The small molecule below binds the protein below.
Small molecule (SMILES): COc1ccc(S(=O)(=O)N(Cc2ccccc2)C[C@@H](O)[C@H](CC23CC4CC(CC(C4)C2)C3)NC(=O)O[C@H]2CO[C@H]3OCC[C@H]32)cc1

Sequence of chain 1.A:
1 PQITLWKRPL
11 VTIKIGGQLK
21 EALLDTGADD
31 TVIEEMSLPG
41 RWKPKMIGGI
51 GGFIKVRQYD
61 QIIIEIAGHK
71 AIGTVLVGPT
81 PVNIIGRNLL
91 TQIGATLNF

Binding-site contacts:
Ligand atom C6 contacts residue GLY48 of chain 1.A at 3.3 Å.
Ligand atom O18 contacts residue ASP25 of chain 1.A at 2.5 Å (salt-bridge).
Ligand atom C31 contacts residue GLY48 of chain 1.B at 3.3 Å.
Ligand atom C52 contacts residue GLY27 of chain 1.B at 3.7 Å.
Ligand atom O18 contacts residue ASP25 of chain 1.B at 2.7 Å (salt-bridge).
Ligand atom C60 contacts residue VAL82 of chain 1.A at 3.6 Å (hydrophobic).
Ligand atom O18 contacts residue GLY27 of chain 1.B at 3.3 Å.
Ligand atom O26 contacts residue ALA28 of chain 1.B at 3.7 Å.
Ligand atom O23 contacts residue ALA28 of chain 1.B at 3.7 Å.
Ligand atom O28 contacts residue ASP29 of chain 1.B at 3.0 Å (salt-bridge).
Ligand atom C3 contacts residue ALA28 of chain 1.A at 3.6 Å (hydrophobic).
Ligand atom C54 contacts residue GLY48 of chain 1.B at 3.5 Å.
Ligand atom C57 contacts residue THR80 of chain 1.A at 3.7 Å.
Ligand atom O10 contacts residue ILE50 of chain 1.B at 3.0 Å.
Ligand atom C42 contacts residue GLY27 of chain 1.A at 3.2 Å.
Ligand atom C17 contacts residue ASP25 of chain 1.A at 3.2 Å.
Ligand atom C45 contacts residue PRO81 of chain 1.B at 3.7 Å (hydrophobic).
Ligand atom C55 contacts residue GLY49 of chain 1.B at 3.4 Å.
Ligand atom C56 contacts residue THR80 of chain 1.A at 3.6 Å.
Ligand atom C3 contacts residue ASP30 of chain 1.A at 3.6 Å.
Ligand atom C55 contacts residue ILE50 of chain 1.B at 3.5 Å (hydrophobic).
Ligand atom C32 contacts residue ASP25 of chain 1.A at 3.4 Å.
Ligand atom C40 contacts residue ILE47 of chain 1.A at 3.8 Å (hydrophobic).
Ligand atom C45 contacts residue THR80 of chain 1.B at 3.7 Å.
Ligand atom C58 contacts residue ILE84 of chain 1.A at 3.6 Å (hydrophobic).
Ligand atom C27 contacts residue ASP29 of chain 1.B at 3.7 Å.
Ligand atom O26 contacts residue ASP29 of chain 1.B at 3.3 Å (salt-bridge).
Ligand atom O39 contacts residue ASP30 of chain 1.A at 3.3 Å (salt-bridge).
Ligand atom N20 contacts residue GLY27 of chain 1.B at 3.1 Å (h-bond).
Ligand atom C40 contacts residue ASP30 of chain 1.A at 3.0 Å.
Ligand atom C29 contacts residue GLY27 of chain 1.B at 3.8 Å.
Ligand atom O26 contacts residue ASP30 of chain 1.B at 3.3 Å (salt-bridge).
Ligand atom C17 contacts residue ASP25 of chain 1.B at 3.5 Å.
Ligand atom C29 contacts residue ASP29 of chain 1.B at 3.7 Å.
Ligand atom O9 contacts residue ILE50 of chain 1.B at 3.6 Å.
Ligand atom C30 contacts residue GLY48 of chain 1.B at 3.0 Å.
Ligand atom C59 contacts residue ILE50 of chain 1.B at 3.6 Å (hydrophobic).
Ligand atom O10 contacts residue GLY49 of chain 1.A at 3.4 Å.
Ligand atom C4 contacts residue ALA28 of chain 1.A at 3.6 Å (hydrophobic).
Ligand atom C16 contacts residue ASP25 of chain 1.A at 3.1 Å.

Sequence of chain 1.B:
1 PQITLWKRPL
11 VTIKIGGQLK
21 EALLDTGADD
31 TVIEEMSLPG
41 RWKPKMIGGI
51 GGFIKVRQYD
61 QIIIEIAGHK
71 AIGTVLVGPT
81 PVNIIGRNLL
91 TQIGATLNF